This protein binds this small molecule.
Small molecule (SMILES): Cn1c(=O)[nH]c2c(=O)[nH]c(=O)[nH]c21

Binding-site contacts:
Ligand atom N7 contacts residue PHE183 of chain 1.B at 3.9 Å.
Ligand atom C10 contacts residue LEU194 of chain 1.B at 3.7 Å (hydrophobic).
Ligand atom C8 contacts residue THR72 of chain 1.A at 3.3 Å.
Ligand atom N7 contacts residue ALA71 of chain 1.A at 3.9 Å.
Ligand atom O2 contacts residue PHE183 of chain 1.B at 3.9 Å.
Ligand atom C8 contacts residue ASP73 of chain 1.A at 3.9 Å.
Ligand atom O2 contacts residue GLN249 of chain 1.B at 3.7 Å.
Ligand atom N3 contacts residue ASN275 of chain 1.B at 3.5 Å (h-bond).
Ligand atom O8 contacts residue LEU194 of chain 1.B at 3.7 Å.
Ligand atom O8 contacts residue THR72 of chain 1.A at 3.3 Å (h-bond).
Ligand atom C2 contacts residue GLN249 of chain 1.B at 3.7 Å.
Ligand atom O8 contacts residue ALA71 of chain 1.A at 3.7 Å.
Ligand atom O6 contacts residue THR72 of chain 1.A at 3.6 Å.
Ligand atom C10 contacts residue ASN275 of chain 1.B at 4.0 Å.
Ligand atom O2 contacts residue ARG200 of chain 1.B at 2.8 Å (salt-bridge).
Ligand atom N1 contacts residue GLN303 of chain 1.B at 3.9 Å.
Ligand atom N3 contacts residue ARG200 of chain 1.B at 3.2 Å (salt-bridge).
Ligand atom C6 contacts residue PHE183 of chain 1.B at 3.6 Å (hydrophobic).
Ligand atom C5 contacts residue PHE183 of chain 1.B at 3.4 Å (hydrophobic).
Ligand atom C4 contacts residue ASN275 of chain 1.B at 3.9 Å.
Ligand atom N1 contacts residue PHE183 of chain 1.B at 3.7 Å.
Ligand atom O8 contacts residue ASP73 of chain 1.A at 3.0 Å (salt-bridge).
Ligand atom O2 contacts residue SER247 of chain 1.B at 3.3 Å.
Ligand atom C6 contacts residue GLN249 of chain 1.B at 3.7 Å.
Ligand atom C4 contacts residue PHE183 of chain 1.B at 3.3 Å (hydrophobic).
Ligand atom N3 contacts residue PHE183 of chain 1.B at 3.7 Å.
Ligand atom C8 contacts residue PHE183 of chain 1.B at 3.8 Å (hydrophobic).
Ligand atom C2 contacts residue ILE248 of chain 1.B at 3.8 Å (hydrophobic).
Ligand atom N7 contacts residue THR72 of chain 1.A at 3.0 Å (h-bond).
Ligand atom C10 contacts residue ARG200 of chain 1.B at 3.5 Å.
Ligand atom C6 contacts residue GLN303 of chain 1.B at 4.0 Å.
Ligand atom C2 contacts residue ARG200 of chain 1.B at 3.6 Å.
Ligand atom N1 contacts residue GLN249 of chain 1.B at 2.8 Å (h-bond).
Ligand atom O6 contacts residue GLN249 of chain 1.B at 3.0 Å (h-bond).
Ligand atom C2 contacts residue PHE183 of chain 1.B at 3.6 Å (hydrophobic).
Ligand atom O6 contacts residue GLN303 of chain 1.B at 3.8 Å.
Ligand atom O6 contacts residue TYR10 of chain 1.A at 3.7 Å.
Ligand atom O2 contacts residue ILE248 of chain 1.B at 2.7 Å (h-bond).
Ligand atom C10 contacts residue PHE183 of chain 1.B at 3.8 Å (hydrophobic).
Ligand atom N9 contacts residue PHE183 of chain 1.B at 3.4 Å.

Sequence of chain 1.A:
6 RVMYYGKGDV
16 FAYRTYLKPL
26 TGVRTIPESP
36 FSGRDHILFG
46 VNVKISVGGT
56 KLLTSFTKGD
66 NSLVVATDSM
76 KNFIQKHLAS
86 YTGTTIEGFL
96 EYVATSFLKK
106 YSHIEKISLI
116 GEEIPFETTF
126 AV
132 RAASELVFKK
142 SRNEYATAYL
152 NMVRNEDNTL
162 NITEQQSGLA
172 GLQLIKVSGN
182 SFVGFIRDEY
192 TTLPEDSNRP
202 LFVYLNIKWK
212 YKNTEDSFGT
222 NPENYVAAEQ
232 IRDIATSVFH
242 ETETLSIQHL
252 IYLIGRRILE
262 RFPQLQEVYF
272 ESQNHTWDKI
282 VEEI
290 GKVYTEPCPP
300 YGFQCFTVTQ

Sequence of chain 1.B:
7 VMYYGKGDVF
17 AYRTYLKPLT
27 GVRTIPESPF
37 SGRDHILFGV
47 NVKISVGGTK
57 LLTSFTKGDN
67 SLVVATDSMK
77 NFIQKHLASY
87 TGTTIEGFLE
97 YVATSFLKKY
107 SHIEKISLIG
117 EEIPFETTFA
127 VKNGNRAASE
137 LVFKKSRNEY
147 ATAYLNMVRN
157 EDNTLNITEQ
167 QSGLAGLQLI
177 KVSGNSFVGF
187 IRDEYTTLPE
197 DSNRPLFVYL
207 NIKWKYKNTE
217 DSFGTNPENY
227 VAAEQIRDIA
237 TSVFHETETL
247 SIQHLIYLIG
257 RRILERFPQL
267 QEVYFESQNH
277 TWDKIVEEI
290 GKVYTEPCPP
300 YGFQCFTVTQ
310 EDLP